A small-molecule ligand and the protein it binds are described below.
Small molecule (SMILES): C/C=C/C=C\C(=O)N[C@@H](O)[C@@H]1C/C(C)=C/[C@@H]2C[C@H](C)C[C@H](CCCC(=O)C[C@H](C)CCCC(=O)O1)O2

Sequence of chain 1.B:
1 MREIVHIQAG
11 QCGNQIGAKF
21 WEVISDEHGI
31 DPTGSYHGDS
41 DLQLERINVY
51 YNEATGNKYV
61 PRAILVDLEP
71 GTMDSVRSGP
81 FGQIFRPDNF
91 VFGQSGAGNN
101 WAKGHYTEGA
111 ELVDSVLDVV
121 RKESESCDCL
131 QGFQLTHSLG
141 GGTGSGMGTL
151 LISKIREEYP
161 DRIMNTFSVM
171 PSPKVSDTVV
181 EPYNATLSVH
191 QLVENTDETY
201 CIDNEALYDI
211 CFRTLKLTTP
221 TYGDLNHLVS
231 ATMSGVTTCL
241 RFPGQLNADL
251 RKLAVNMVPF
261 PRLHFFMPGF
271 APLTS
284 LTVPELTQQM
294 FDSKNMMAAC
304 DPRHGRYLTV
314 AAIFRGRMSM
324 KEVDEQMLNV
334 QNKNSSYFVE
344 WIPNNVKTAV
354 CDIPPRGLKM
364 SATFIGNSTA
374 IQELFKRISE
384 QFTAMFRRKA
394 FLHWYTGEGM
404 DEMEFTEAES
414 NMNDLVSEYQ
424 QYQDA

Binding-site contacts:
Ligand atom C2' contacts residue PRO272 of chain 1.B at 3.7 Å (hydrophobic).
Ligand atom C20 contacts residue THR274 of chain 1.B at 3.8 Å.
Ligand atom C4' contacts residue PRO272 of chain 1.B at 3.9 Å (hydrophobic).
Ligand atom O1' contacts residue LEU273 of chain 1.B at 3.8 Å.
Ligand atom C15 contacts residue HIS227 of chain 1.B at 3.9 Å.
Ligand atom C13 contacts residue ALA231 of chain 1.B at 3.9 Å (hydrophobic).
Ligand atom C7 contacts residue HIS227 of chain 1.B at 2.9 Å.
Ligand atom C12 contacts residue ARG359 of chain 1.B at 4.0 Å.
Ligand atom C1' contacts residue PRO272 of chain 1.B at 3.6 Å (hydrophobic).
Ligand atom O11 contacts residue HIS227 of chain 1.B at 3.2 Å.
Ligand atom C9 contacts residue HIS227 of chain 1.B at 1.4 Å.
Ligand atom C19 contacts residue PRO272 of chain 1.B at 4.0 Å (hydrophobic).
Ligand atom C14 contacts residue ALA231 of chain 1.B at 3.9 Å (hydrophobic).
Ligand atom C11 contacts residue HIS227 of chain 1.B at 2.9 Å.
Ligand atom C18 contacts residue PRO272 of chain 1.B at 3.5 Å (hydrophobic).
Ligand atom C10 contacts residue HIS227 of chain 1.B at 2.6 Å.
Ligand atom C2' contacts residue LEU361 of chain 1.B at 3.6 Å (hydrophobic).
Ligand atom C22 contacts residue VAL23 of chain 1.B at 3.9 Å (hydrophobic).
Ligand atom O1' contacts residue PRO272 of chain 1.B at 3.6 Å.
Ligand atom C3' contacts residue PRO272 of chain 1.B at 3.9 Å (hydrophobic).
Ligand atom C22 contacts residue ALA231 of chain 1.B at 4.0 Å (hydrophobic).
Ligand atom O7 contacts residue HIS227 of chain 1.B at 3.5 Å.
Ligand atom C3 contacts residue HIS227 of chain 1.B at 3.5 Å.
Ligand atom C6 contacts residue HIS227 of chain 1.B at 3.7 Å.
Ligand atom O1' contacts residue THR274 of chain 1.B at 2.8 Å (h-bond).
Ligand atom O20 contacts residue LEU215 of chain 1.B at 3.4 Å.
Ligand atom C17 contacts residue PHE270 of chain 1.B at 3.7 Å (hydrophobic).
Ligand atom C20 contacts residue PRO272 of chain 1.B at 3.5 Å (hydrophobic).
Ligand atom C13 contacts residue PRO358 of chain 1.B at 3.9 Å (hydrophobic).
Ligand atom C1 contacts residue HIS227 of chain 1.B at 3.9 Å.
Ligand atom C1' contacts residue THR274 of chain 1.B at 3.9 Å.
Ligand atom C15 contacts residue ALA231 of chain 1.B at 3.9 Å (hydrophobic).
Ligand atom C22 contacts residue PRO358 of chain 1.B at 3.3 Å (hydrophobic).
Ligand atom O20 contacts residue THR274 of chain 1.B at 2.7 Å (h-bond).
Ligand atom O1 contacts residue HIS227 of chain 1.B at 3.4 Å.
Ligand atom C14 contacts residue PRO358 of chain 1.B at 4.0 Å (hydrophobic).
Ligand atom C16 contacts residue LEU361 of chain 1.B at 3.7 Å (hydrophobic).
Ligand atom C23 contacts residue PHE270 of chain 1.B at 3.7 Å (hydrophobic).
Ligand atom C8 contacts residue HIS227 of chain 1.B at 2.5 Å.
Ligand atom C18 contacts residue PHE270 of chain 1.B at 3.9 Å (hydrophobic).